A protein and the small-molecule ligand that binds it are described below.
Small molecule (SMILES): C=C1/C(=C\C=C2/CCC[C@]3(C)[C@@H]([C@H](C)CCCC(C)(C)O)CC[C@@H]23)C[C@@H](O)C[C@@H]1O

Sequence of chain 1.A:
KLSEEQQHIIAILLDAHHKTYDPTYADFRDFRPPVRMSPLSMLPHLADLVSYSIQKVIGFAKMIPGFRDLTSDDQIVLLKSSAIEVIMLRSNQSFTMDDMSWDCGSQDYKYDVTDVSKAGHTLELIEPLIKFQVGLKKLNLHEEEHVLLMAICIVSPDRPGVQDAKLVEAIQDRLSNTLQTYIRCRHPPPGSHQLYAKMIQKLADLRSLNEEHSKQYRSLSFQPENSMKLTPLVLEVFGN

Binding-site contacts:
Ligand atom C19 contacts residue SER81 of chain 1.A at 3.3 Å.
Ligand atom O1 contacts residue ARG118 of chain 1.A at 2.8 Å (salt-bridge).
Ligand atom C10 contacts residue SER81 of chain 1.A at 3.9 Å.
Ligand atom C3 contacts residue CYS132 of chain 1.A at 3.8 Å (hydrophobic).
Ligand atom C5 contacts residue SER119 of chain 1.A at 3.8 Å.
Ligand atom C2 contacts residue TYR38 of chain 1.A at 4.0 Å (hydrophobic).
Ligand atom C12 contacts residue VAL144 of chain 1.A at 3.5 Å (hydrophobic).
Ligand atom C11 contacts residue VAL144 of chain 1.A at 4.0 Å (hydrophobic).
Ligand atom C21 contacts residue LEU153 of chain 1.A at 3.7 Å (hydrophobic).
Ligand atom C23 contacts residue HIS149 of chain 1.A at 3.7 Å.
Ligand atom C3 contacts residue TYR38 of chain 1.A at 3.5 Å (hydrophobic).
Ligand atom C4 contacts residue CYS132 of chain 1.A at 3.5 Å (hydrophobic).
Ligand atom C9 contacts residue TRP130 of chain 1.A at 3.4 Å (hydrophobic).
Ligand atom C8 contacts residue TRP130 of chain 1.A at 3.9 Å (hydrophobic).
Ligand atom C24 contacts residue HIS241 of chain 1.A at 3.8 Å.
Ligand atom C26 contacts residue LEU71 of chain 1.A at 3.8 Å (hydrophobic).
Ligand atom O1 contacts residue SER81 of chain 1.A at 2.7 Å (h-bond).
Ligand atom C6 contacts residue SER119 of chain 1.A at 3.5 Å.
Ligand atom C19 contacts residue ILE115 of chain 1.A at 3.6 Å (hydrophobic).
Ligand atom C18 contacts residue VAL78 of chain 1.A at 3.9 Å (hydrophobic).
Ligand atom O2 contacts residue TYR38 of chain 1.A at 2.8 Å (h-bond).
Ligand atom C1 contacts residue SER81 of chain 1.A at 3.7 Å.
Ligand atom O2 contacts residue SER119 of chain 1.A at 3.5 Å.
Ligand atom C3 contacts residue SER122 of chain 1.A at 3.6 Å.
Ligand atom C5 contacts residue LEU77 of chain 1.A at 3.9 Å (hydrophobic).
Ligand atom C26 contacts residue LEU248 of chain 1.A at 4.0 Å (hydrophobic).
Ligand atom C7 contacts residue SER119 of chain 1.A at 3.4 Å.
Ligand atom C10 contacts residue LEU77 of chain 1.A at 3.9 Å (hydrophobic).
Ligand atom O3 contacts residue HIS241 of chain 1.A at 2.8 Å (h-bond).
Ligand atom O3 contacts residue TYR245 of chain 1.A at 3.7 Å.
Ligand atom O3 contacts residue HIS149 of chain 1.A at 2.9 Å (h-bond).
Ligand atom C26 contacts residue HIS149 of chain 1.A at 3.6 Å.
Ligand atom C19 contacts residue LEU77 of chain 1.A at 3.6 Å (hydrophobic).
Ligand atom C4 contacts residue SER122 of chain 1.A at 3.5 Å.
Ligand atom C25 contacts residue HIS241 of chain 1.A at 3.8 Å.
Ligand atom O2 contacts residue SER122 of chain 1.A at 2.8 Å (h-bond).
Ligand atom C24 contacts residue VAL78 of chain 1.A at 3.8 Å (hydrophobic).
Ligand atom C6 contacts residue TRP130 of chain 1.A at 3.8 Å (hydrophobic).
Ligand atom C25 contacts residue HIS149 of chain 1.A at 3.7 Å.
Ligand atom C3 contacts residue TYR42 of chain 1.A at 3.9 Å (hydrophobic).